Sequence of chain 1.A:
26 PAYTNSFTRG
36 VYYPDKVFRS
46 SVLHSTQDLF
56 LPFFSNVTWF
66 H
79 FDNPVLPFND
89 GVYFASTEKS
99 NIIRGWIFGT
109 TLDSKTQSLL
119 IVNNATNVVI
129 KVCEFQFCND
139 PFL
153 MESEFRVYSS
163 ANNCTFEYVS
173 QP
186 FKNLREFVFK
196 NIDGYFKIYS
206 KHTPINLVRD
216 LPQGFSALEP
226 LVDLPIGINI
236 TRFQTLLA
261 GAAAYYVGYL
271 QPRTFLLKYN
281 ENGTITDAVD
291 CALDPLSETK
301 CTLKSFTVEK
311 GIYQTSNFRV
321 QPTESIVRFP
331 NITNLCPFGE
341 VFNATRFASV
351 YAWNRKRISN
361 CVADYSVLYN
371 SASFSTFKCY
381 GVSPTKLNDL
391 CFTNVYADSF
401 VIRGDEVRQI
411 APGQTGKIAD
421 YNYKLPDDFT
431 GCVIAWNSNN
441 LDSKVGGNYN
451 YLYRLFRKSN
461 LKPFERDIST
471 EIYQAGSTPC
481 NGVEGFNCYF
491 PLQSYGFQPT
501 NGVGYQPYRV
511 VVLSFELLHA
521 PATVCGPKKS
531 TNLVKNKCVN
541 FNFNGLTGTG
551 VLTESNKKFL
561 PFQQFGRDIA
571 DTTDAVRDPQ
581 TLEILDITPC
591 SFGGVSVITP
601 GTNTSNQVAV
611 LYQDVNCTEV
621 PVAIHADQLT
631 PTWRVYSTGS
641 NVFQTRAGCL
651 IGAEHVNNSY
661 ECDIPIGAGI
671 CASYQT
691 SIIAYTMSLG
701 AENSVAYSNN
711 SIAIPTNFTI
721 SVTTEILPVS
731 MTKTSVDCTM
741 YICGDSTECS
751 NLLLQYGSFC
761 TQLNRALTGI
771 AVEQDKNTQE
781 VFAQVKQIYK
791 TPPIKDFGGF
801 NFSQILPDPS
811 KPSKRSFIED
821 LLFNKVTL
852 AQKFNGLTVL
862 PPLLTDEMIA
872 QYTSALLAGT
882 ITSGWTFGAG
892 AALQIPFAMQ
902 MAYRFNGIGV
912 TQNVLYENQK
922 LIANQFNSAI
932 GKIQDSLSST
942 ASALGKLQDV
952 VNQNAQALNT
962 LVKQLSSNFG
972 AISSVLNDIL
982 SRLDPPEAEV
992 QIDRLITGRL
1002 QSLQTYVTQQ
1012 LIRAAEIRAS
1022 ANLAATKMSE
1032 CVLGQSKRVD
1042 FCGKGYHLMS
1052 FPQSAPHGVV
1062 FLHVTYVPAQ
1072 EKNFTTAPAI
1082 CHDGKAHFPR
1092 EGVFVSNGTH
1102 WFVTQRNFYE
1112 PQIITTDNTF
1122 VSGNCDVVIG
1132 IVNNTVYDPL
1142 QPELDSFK

Binding-site contacts:
Ligand atom C6 contacts residue THR618 of chain 1.A at 4.5 Å.
Ligand atom C2 contacts residue ASN616 of chain 1.A at 2.5 Å.
Ligand atom C5 contacts residue ASN616 of chain 1.A at 3.7 Å.
Ligand atom C4 contacts residue ASN616 of chain 1.A at 4.3 Å.
Ligand atom N2 contacts residue ASN616 of chain 1.A at 2.9 Å (h-bond).
Ligand atom O5 contacts residue ASN616 of chain 1.A at 2.4 Å (h-bond).
Ligand atom C8 contacts residue ASN616 of chain 1.A at 4.4 Å.
Ligand atom C1 contacts residue ASN616 of chain 1.A at 1.4 Å.
Ligand atom O7 contacts residue ASN616 of chain 1.A at 3.2 Å (h-bond).
Ligand atom O5 contacts residue THR618 of chain 1.A at 4.2 Å.
Ligand atom C3 contacts residue ASN616 of chain 1.A at 3.8 Å.
Ligand atom C7 contacts residue ASN616 of chain 1.A at 3.2 Å.

A protein and the small-molecule ligand that binds it are described below.
Small molecule (SMILES): CC(=O)N[C@@H]1[C@@H](O)[C@H](O)[C@@H](CO)O[C@H]1O